Binding-site contacts:
Ligand atom C32 contacts residue ASN44 of chain 1.A at 3.2 Å.
Ligand atom C1 contacts residue ALA48 of chain 1.A at 3.8 Å (hydrophobic).
Ligand atom N2 contacts residue MET91 of chain 1.A at 3.8 Å.
Ligand atom O15 contacts residue PHE131 of chain 1.A at 3.3 Å.
Ligand atom O8 contacts residue ALA48 of chain 1.A at 3.2 Å.
Ligand atom O3 contacts residue THR177 of chain 1.A at 2.8 Å (h-bond).
Ligand atom N12 contacts residue PHE131 of chain 1.A at 3.5 Å.
Ligand atom C1 contacts residue MET91 of chain 1.A at 3.8 Å (hydrophobic).
Ligand atom C28 contacts residue ASN44 of chain 1.A at 3.5 Å.
Ligand atom N17 contacts residue PHE131 of chain 1.A at 3.8 Å.
Ligand atom O22 contacts residue VAL143 of chain 1.A at 3.7 Å.
Ligand atom C6 contacts residue ASP86 of chain 1.A at 3.4 Å.
Ligand atom C9 contacts residue ASN44 of chain 1.A at 3.6 Å.
Ligand atom N12 contacts residue LEU41 of chain 1.A at 3.7 Å.
Ligand atom C33 contacts residue ASN44 of chain 1.A at 3.7 Å.
Ligand atom O3 contacts residue MET91 of chain 1.A at 3.6 Å.
Ligand atom O3 contacts residue GLY90 of chain 1.A at 3.6 Å.
Ligand atom O8 contacts residue THR177 of chain 1.A at 3.2 Å.
Ligand atom C14 contacts residue ASN44 of chain 1.A at 3.6 Å.
Ligand atom N12 contacts residue ASN44 of chain 1.A at 3.2 Å (h-bond).
Ligand atom C11 contacts residue ASN44 of chain 1.A at 3.5 Å.
Ligand atom C6 contacts residue THR177 of chain 1.A at 3.7 Å.
Ligand atom C18 contacts residue MET91 of chain 1.A at 3.8 Å (hydrophobic).
Ligand atom C30 contacts residue ILE89 of chain 1.A at 3.6 Å (hydrophobic).
Ligand atom O15 contacts residue ASN44 of chain 1.A at 2.9 Å (h-bond).
Ligand atom C23 contacts residue TRP155 of chain 1.A at 2.8 Å (hydrophobic).
Ligand atom C1 contacts residue THR177 of chain 1.A at 3.7 Å.
Ligand atom C32 contacts residue ASP47 of chain 1.A at 3.5 Å.
Ligand atom C35 contacts residue GLY128 of chain 1.A at 3.5 Å.
Ligand atom C14 contacts residue PHE131 of chain 1.A at 3.6 Å (hydrophobic).
Ligand atom O8 contacts residue ASP86 of chain 1.A at 2.6 Å (salt-bridge).
Ligand atom N13 contacts residue ASN44 of chain 1.A at 3.4 Å.
Ligand atom C30 contacts residue MET91 of chain 1.A at 3.6 Å (hydrophobic).
Ligand atom C25 contacts residue ASN44 of chain 1.A at 3.4 Å.
Ligand atom N13 contacts residue VAL179 of chain 1.A at 3.7 Å.
Ligand atom C30 contacts residue GLY90 of chain 1.A at 3.4 Å.
Ligand atom C7 contacts residue ASP86 of chain 1.A at 3.4 Å.
Ligand atom C33 contacts residue ASP47 of chain 1.A at 3.5 Å.
Ligand atom O34 contacts residue GLY128 of chain 1.A at 3.3 Å (h-bond).
Ligand atom C7 contacts residue THR177 of chain 1.A at 3.5 Å.

A small-molecule ligand and the protein it binds are described below.
Small molecule (SMILES): CO[C@H]1CCCN(C(=O)c2n[nH]c3cc(O)c(C(=O)N(C)c4ccc(N5CCOCC5)cc4)cc23)C1

Sequence of chain 1.A:
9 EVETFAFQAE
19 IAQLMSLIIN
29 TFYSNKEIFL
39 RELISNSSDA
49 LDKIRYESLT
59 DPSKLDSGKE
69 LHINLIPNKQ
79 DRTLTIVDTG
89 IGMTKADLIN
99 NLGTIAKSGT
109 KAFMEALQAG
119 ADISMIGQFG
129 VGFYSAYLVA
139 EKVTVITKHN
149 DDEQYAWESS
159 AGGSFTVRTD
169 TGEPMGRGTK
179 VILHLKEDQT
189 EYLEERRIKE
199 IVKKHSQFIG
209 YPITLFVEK